The small molecule below binds the protein below.
Small molecule (SMILES): CCOC(=O)C(=O)Nc1cccc(C)c1

Sequence of chain 1.B:
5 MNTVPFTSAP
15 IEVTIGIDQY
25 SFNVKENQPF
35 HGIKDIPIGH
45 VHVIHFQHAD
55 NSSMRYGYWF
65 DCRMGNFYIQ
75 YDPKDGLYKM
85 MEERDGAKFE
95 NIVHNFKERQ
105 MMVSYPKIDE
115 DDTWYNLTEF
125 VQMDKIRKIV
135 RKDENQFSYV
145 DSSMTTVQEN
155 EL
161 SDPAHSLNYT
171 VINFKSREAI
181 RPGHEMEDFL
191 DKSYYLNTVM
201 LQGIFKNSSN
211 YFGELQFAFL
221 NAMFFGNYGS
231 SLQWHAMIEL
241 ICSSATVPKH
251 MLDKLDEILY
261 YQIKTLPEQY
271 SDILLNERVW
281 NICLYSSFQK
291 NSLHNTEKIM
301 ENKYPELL

Binding-site contacts:
Ligand atom C9 contacts residue ILE96 of chain 1.B at 4.2 Å (hydrophobic).
Ligand atom C5 contacts residue PHE93 of chain 1.B at 4.2 Å (hydrophobic).
Ligand atom C9 contacts residue TYR72 of chain 1.B at 3.9 Å (hydrophobic).
Ligand atom C2 contacts residue GLU87 of chain 1.B at 4.1 Å.
Ligand atom C10 contacts residue THR11 of chain 1.B at 3.2 Å.
Ligand atom C4 contacts residue ILE96 of chain 1.B at 4.0 Å (hydrophobic).
Ligand atom C3 contacts residue LYS92 of chain 1.B at 3.8 Å.
Ligand atom C2 contacts residue TYR72 of chain 1.B at 3.2 Å (hydrophobic).
Ligand atom O1 contacts residue TYR72 of chain 1.B at 3.4 Å (h-bond).
Ligand atom O1 contacts residue LYS92 of chain 1.B at 2.8 Å (salt-bridge).
Ligand atom C10 contacts residue ILE96 of chain 1.B at 4.2 Å (hydrophobic).
Ligand atom C7 contacts residue TYR72 of chain 1.B at 4.0 Å (hydrophobic).
Ligand atom C8 contacts residue TYR72 of chain 1.B at 4.2 Å (hydrophobic).
Ligand atom C10 contacts residue PHE10 of chain 1.B at 3.8 Å (hydrophobic).
Ligand atom O1 contacts residue GLU87 of chain 1.B at 3.3 Å (salt-bridge).
Ligand atom N contacts residue GLU87 of chain 1.B at 3.4 Å (salt-bridge).
Ligand atom C6 contacts residue ILE96 of chain 1.B at 3.7 Å (hydrophobic).
Ligand atom O contacts residue LYS92 of chain 1.B at 4.2 Å.
Ligand atom C6 contacts residue TYR72 of chain 1.B at 4.0 Å (hydrophobic).
Ligand atom C7 contacts residue ILE96 of chain 1.B at 3.5 Å (hydrophobic).
Ligand atom C5 contacts residue GLU87 of chain 1.B at 3.8 Å.
Ligand atom C4 contacts residue TYR72 of chain 1.B at 3.6 Å (hydrophobic).
Ligand atom C3 contacts residue GLU87 of chain 1.B at 4.3 Å.
Ligand atom C9 contacts residue THR11 of chain 1.B at 3.9 Å.
Ligand atom O contacts residue TYR72 of chain 1.B at 3.7 Å.
Ligand atom C2 contacts residue LYS92 of chain 1.B at 3.4 Å.
Ligand atom C3 contacts residue TYR72 of chain 1.B at 3.2 Å (hydrophobic).
Ligand atom C6 contacts residue PRO9 of chain 1.B at 4.1 Å (hydrophobic).
Ligand atom C8 contacts residue THR11 of chain 1.B at 4.0 Å.
Ligand atom O2 contacts residue THR11 of chain 1.B at 3.9 Å.
Ligand atom C7 contacts residue PRO9 of chain 1.B at 3.6 Å (hydrophobic).
Ligand atom N contacts residue TYR72 of chain 1.B at 3.4 Å.
Ligand atom O2 contacts residue GLN74 of chain 1.B at 3.6 Å.
Ligand atom C5 contacts residue TYR72 of chain 1.B at 3.6 Å (hydrophobic).
Ligand atom C8 contacts residue ILE96 of chain 1.B at 4.0 Å (hydrophobic).
Ligand atom C4 contacts residue GLU87 of chain 1.B at 4.1 Å.
Ligand atom C5 contacts residue ILE96 of chain 1.B at 3.8 Å (hydrophobic).
Ligand atom O2 contacts residue TYR72 of chain 1.B at 3.6 Å.
Ligand atom N contacts residue LYS92 of chain 1.B at 3.6 Å (salt-bridge).
Ligand atom C6 contacts residue PHE93 of chain 1.B at 3.6 Å (hydrophobic).